A protein and the small-molecule ligand that binds it are described below.
Small molecule (SMILES): NCCc1c[nH]c2ccc(O)cc12

Sequence of chain 1.B:
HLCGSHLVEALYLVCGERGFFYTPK

Sequence of chain 1.D:
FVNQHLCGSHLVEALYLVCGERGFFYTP

Sequence of chain 2.D:
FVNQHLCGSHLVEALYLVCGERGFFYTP

Binding-site contacts:
Ligand atom CB contacts residue LEU17 of chain 1.B at 3.7 Å (hydrophobic).
Ligand atom CZ2 contacts residue HIS5 of chain 1.D at 4.2 Å.
Ligand atom NE1 contacts residue HIS5 of chain 1.D at 3.7 Å.
Ligand atom CD1 contacts residue LEU17 of chain 1.B at 3.7 Å (hydrophobic).
Ligand atom CA contacts residue CYS11 of chain 2.C at 3.2 Å (hydrophobic).
Ligand atom CA contacts residue GLU21 of chain 1.B at 3.9 Å.
Ligand atom OH contacts residue LEU11 of chain 2.D at 4.3 Å.
Ligand atom NZ contacts residue CYS11 of chain 2.C at 3.0 Å (h-bond).
Ligand atom CB contacts residue LEU16 of chain 2.C at 4.2 Å (hydrophobic).
Ligand atom CE2 contacts residue HIS5 of chain 1.D at 3.8 Å.
Ligand atom CG contacts residue LEU16 of chain 2.C at 4.2 Å (hydrophobic).
Ligand atom NZ contacts residue ILE10 of chain 2.C at 4.2 Å.
Ligand atom OH contacts residue CYS6 of chain 2.C at 2.2 Å (h-bond).
Ligand atom CA contacts residue ILE10 of chain 2.C at 3.9 Å (hydrophobic).
Ligand atom OH contacts residue CYS11 of chain 2.C at 2.9 Å (h-bond).
Ligand atom NZ contacts residue LEU17 of chain 1.B at 4.3 Å.
Ligand atom CA contacts residue LEU17 of chain 1.B at 4.2 Å (hydrophobic).
Ligand atom CH2 contacts residue CYS6 of chain 2.C at 3.5 Å (hydrophobic).
Ligand atom CB contacts residue HIS5 of chain 1.D at 4.0 Å.
Ligand atom OH contacts residue ILE10 of chain 2.C at 3.8 Å.
Ligand atom OH contacts residue SER9 of chain 2.C at 3.6 Å (h-bond).
Ligand atom CG contacts residue HIS5 of chain 1.D at 3.4 Å.
Ligand atom CB contacts residue CYS11 of chain 2.C at 3.8 Å (hydrophobic).
Ligand atom CB contacts residue LEU13 of chain 2.C at 4.0 Å (hydrophobic).
Ligand atom CZ2 contacts residue LEU11 of chain 2.D at 3.9 Å (hydrophobic).
Ligand atom CD1 contacts residue HIS5 of chain 1.D at 3.5 Å.
Ligand atom CZ2 contacts residue LEU6 of chain 1.D at 4.1 Å (hydrophobic).
Ligand atom NZ contacts residue LEU13 of chain 2.C at 4.3 Å.
Ligand atom CD2 contacts residue CYS11 of chain 2.C at 4.3 Å (hydrophobic).
Ligand atom CE3 contacts residue CYS11 of chain 2.C at 3.5 Å (hydrophobic).
Ligand atom CG contacts residue LEU17 of chain 1.B at 4.2 Å (hydrophobic).
Ligand atom NZ contacts residue SER12 of chain 2.C at 3.9 Å.
Ligand atom CE3 contacts residue ILE10 of chain 2.C at 4.3 Å (hydrophobic).
Ligand atom CA contacts residue HIS5 of chain 1.D at 3.5 Å.
Ligand atom NZ contacts residue GLU21 of chain 1.B at 3.1 Å (salt-bridge).
Ligand atom CZ3 contacts residue CYS6 of chain 2.C at 3.2 Å (hydrophobic).
Ligand atom CZ3 contacts residue CYS11 of chain 2.C at 3.7 Å (hydrophobic).
Ligand atom CH2 contacts residue LEU11 of chain 2.D at 3.5 Å (hydrophobic).
Ligand atom CD2 contacts residue HIS5 of chain 1.D at 3.7 Å.
Ligand atom CZ3 contacts residue LEU11 of chain 2.D at 4.0 Å (hydrophobic).

Sequence of chain 2.C:
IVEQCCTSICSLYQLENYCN